Binding-site contacts:
Ligand atom C14 contacts residue ASN317 of chain 1.A at 3.6 Å.
Ligand atom C5 contacts residue IMD1 of chain 1.E at 3.8 Å.
Ligand atom C17 contacts residue LEU339 of chain 1.A at 3.8 Å (hydrophobic).
Ligand atom C21 contacts residue IMD1 of chain 1.E at 3.5 Å.
Ligand atom C6 contacts residue IMD1 of chain 1.E at 3.5 Å.
Ligand atom N10 contacts residue IMD1 of chain 1.E at 3.4 Å (h-bond).
Ligand atom N16 contacts residue HIS343 of chain 1.A at 3.7 Å.
Ligand atom C5 contacts residue TYR322 of chain 1.A at 3.7 Å (hydrophobic).
Ligand atom N10 contacts residue HIS343 of chain 1.A at 3.2 Å.
Ligand atom C9 contacts residue IMD1 of chain 1.E at 3.5 Å.
Ligand atom C20 contacts residue LEU339 of chain 1.A at 3.7 Å (hydrophobic).
Ligand atom C15 contacts residue GLU344 of chain 1.A at 3.7 Å.
Ligand atom N8 contacts residue IMD1 of chain 1.E at 3.4 Å.
Ligand atom C23 contacts residue IMD1 of chain 1.D at 3.7 Å.
Ligand atom C6 contacts residue HIS343 of chain 1.A at 3.1 Å.
Ligand atom C5 contacts residue HIS343 of chain 1.A at 3.3 Å.
Ligand atom C7 contacts residue ASN317 of chain 1.A at 3.8 Å.
Ligand atom C17 contacts residue ASN317 of chain 1.A at 3.6 Å.
Ligand atom C24 contacts residue TYR322 of chain 1.A at 3.8 Å (hydrophobic).
Ligand atom N8 contacts residue HIS343 of chain 1.A at 3.3 Å.
Ligand atom C22 contacts residue IMD1 of chain 1.D at 3.6 Å.
Ligand atom C7 contacts residue IMD1 of chain 1.E at 3.5 Å.
Ligand atom C19 contacts residue HIS343 of chain 1.A at 3.8 Å.
Ligand atom C19 contacts residue ASN317 of chain 1.A at 3.3 Å.
Ligand atom C1 contacts residue HIS343 of chain 1.A at 3.5 Å.
Ligand atom C23 contacts residue PHE328 of chain 1.A at 3.6 Å (hydrophobic).
Ligand atom C3 contacts residue TYR322 of chain 1.A at 3.6 Å (hydrophobic).
Ligand atom C14 contacts residue TYR322 of chain 1.A at 3.8 Å (hydrophobic).
Ligand atom N16 contacts residue ASN317 of chain 1.A at 2.8 Å (h-bond).
Ligand atom C9 contacts residue HIS343 of chain 1.A at 3.1 Å.
Ligand atom C7 contacts residue HIS343 of chain 1.A at 3.3 Å.
Ligand atom C4 contacts residue ASN317 of chain 1.A at 3.2 Å.
Ligand atom C20 contacts residue GLU340 of chain 1.A at 3.7 Å.
Ligand atom C15 contacts residue GLU340 of chain 1.A at 3.7 Å.
Ligand atom C4 contacts residue HIS343 of chain 1.A at 3.5 Å.
Ligand atom C17 contacts residue HIS343 of chain 1.A at 3.7 Å.
Ligand atom C19 contacts residue LEU339 of chain 1.A at 3.8 Å (hydrophobic).
Ligand atom C22 contacts residue PHE328 of chain 1.A at 3.6 Å (hydrophobic).
Ligand atom C4 contacts residue TYR322 of chain 1.A at 3.5 Å (hydrophobic).
Ligand atom C20 contacts residue IMD1 of chain 1.E at 3.5 Å.

Sequence of chain 1.A:
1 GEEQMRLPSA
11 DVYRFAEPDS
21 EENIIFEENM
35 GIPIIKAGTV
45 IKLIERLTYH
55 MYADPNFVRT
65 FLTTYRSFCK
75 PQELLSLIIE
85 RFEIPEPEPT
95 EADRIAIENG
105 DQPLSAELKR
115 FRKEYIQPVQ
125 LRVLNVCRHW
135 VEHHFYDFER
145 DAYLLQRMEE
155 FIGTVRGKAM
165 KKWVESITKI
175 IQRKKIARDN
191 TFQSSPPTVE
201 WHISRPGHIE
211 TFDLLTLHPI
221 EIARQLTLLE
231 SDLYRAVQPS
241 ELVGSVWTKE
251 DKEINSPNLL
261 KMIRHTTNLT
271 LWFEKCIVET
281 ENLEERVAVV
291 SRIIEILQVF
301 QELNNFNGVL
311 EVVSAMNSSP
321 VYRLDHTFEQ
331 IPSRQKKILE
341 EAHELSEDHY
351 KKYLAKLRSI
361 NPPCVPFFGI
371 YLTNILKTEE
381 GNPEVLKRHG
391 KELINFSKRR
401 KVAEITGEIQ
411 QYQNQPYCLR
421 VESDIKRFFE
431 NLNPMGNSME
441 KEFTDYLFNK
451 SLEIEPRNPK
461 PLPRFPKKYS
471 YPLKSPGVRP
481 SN

This small molecule binds to this protein.
Small molecule (SMILES): COc1cc2nc(C)nc(N[C@H](C)c3ccccc3)c2cc1OC